Binding-site contacts:
Ligand atom C2' contacts residue LYS25 of chain 20.C at 3.8 Å.
Ligand atom OP2 contacts residue ASP242 of chain 20.A at 3.9 Å.
Ligand atom C5' contacts residue ASP242 of chain 20.A at 4.4 Å.

Sequence of chain 20.A:
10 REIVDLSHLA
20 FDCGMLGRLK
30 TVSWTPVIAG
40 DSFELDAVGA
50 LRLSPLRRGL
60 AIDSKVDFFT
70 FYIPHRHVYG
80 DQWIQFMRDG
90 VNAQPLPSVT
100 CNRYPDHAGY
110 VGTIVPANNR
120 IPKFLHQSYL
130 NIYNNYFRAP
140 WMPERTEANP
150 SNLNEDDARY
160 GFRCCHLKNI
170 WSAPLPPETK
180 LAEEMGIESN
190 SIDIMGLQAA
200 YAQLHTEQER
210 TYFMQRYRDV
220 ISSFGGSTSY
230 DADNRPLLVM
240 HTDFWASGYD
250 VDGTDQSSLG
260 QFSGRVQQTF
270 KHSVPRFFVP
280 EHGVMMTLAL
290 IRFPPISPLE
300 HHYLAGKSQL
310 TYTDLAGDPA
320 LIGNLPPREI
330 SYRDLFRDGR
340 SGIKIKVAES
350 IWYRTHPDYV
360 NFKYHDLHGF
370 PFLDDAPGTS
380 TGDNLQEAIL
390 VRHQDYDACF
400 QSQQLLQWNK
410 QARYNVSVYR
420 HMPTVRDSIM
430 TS

This small molecule binds to this protein.
Small molecule (SMILES): Nc1ccn([C@H]2C[C@H](O)[C@@H](COP(=O)(O)O)O2)c(=O)n1

Sequence of chain 20.C:
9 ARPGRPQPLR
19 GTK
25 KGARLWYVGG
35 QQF